Binding-site contacts:
Ligand atom C14 contacts residue VAL113 of chain 1.D at 3.6 Å (hydrophobic).
Ligand atom C26 contacts residue ASN450 of chain 1.D at 3.9 Å.
Ligand atom C06 contacts residue PHE163 of chain 1.D at 3.5 Å (hydrophobic).
Ligand atom C01 contacts residue CYS295 of chain 1.D at 3.2 Å (hydrophobic).
Ligand atom C22 contacts residue GLY117 of chain 1.D at 3.5 Å.
Ligand atom C10 contacts residue LEU452 of chain 1.D at 3.7 Å (hydrophobic).
Ligand atom F24 contacts residue THR121 of chain 1.D at 3.2 Å.
Ligand atom N13 contacts residue PHE289 of chain 1.D at 3.8 Å.
Ligand atom C16 contacts residue LEU452 of chain 1.D at 3.8 Å (hydrophobic).
Ligand atom C20 contacts residue LEU452 of chain 1.D at 3.7 Å (hydrophobic).
Ligand atom C30 contacts residue PHE289 of chain 1.D at 3.8 Å (hydrophobic).
Ligand atom C21 contacts residue ASN453 of chain 1.D at 3.9 Å.
Ligand atom N12 contacts residue PHE289 of chain 1.D at 3.1 Å.
Ligand atom O04 contacts residue ASN162 of chain 1.D at 3.4 Å (h-bond).
Ligand atom N13 contacts residue VAL113 of chain 1.D at 3.9 Å.
Ligand atom O04 contacts residue PHE163 of chain 1.D at 3.0 Å.
Ligand atom C10 contacts residue THR296 of chain 1.D at 3.3 Å.
Ligand atom C05 contacts residue PHE163 of chain 1.D at 3.8 Å (hydrophobic).
Ligand atom C01 contacts residue CYS294 of chain 1.D at 3.6 Å (hydrophobic).
Ligand atom C09 contacts residue LEU452 of chain 1.D at 3.5 Å (hydrophobic).
Ligand atom O17 contacts residue LEU452 of chain 1.D at 3.6 Å.
Ligand atom C06 contacts residue TRP170 of chain 1.D at 3.8 Å (hydrophobic).
Ligand atom C27 contacts residue VAL113 of chain 1.D at 3.8 Å (hydrophobic).
Ligand atom O03 contacts residue TRP170 of chain 1.D at 3.6 Å.
Ligand atom C21 contacts residue GLY117 of chain 1.D at 3.7 Å.
Ligand atom N12 contacts residue ASN450 of chain 1.D at 3.8 Å.
Ligand atom N33 contacts residue GLN285 of chain 1.D at 3.7 Å.
Ligand atom C23 contacts residue GLY117 of chain 1.D at 3.6 Å.
Ligand atom C19 contacts residue LEU452 of chain 1.D at 3.7 Å (hydrophobic).
Ligand atom C26 contacts residue PHE289 of chain 1.D at 3.8 Å (hydrophobic).
Ligand atom C14 contacts residue ASN450 of chain 1.D at 3.7 Å.
Ligand atom C09 contacts residue ASN450 of chain 1.D at 3.7 Å.
Ligand atom C07 contacts residue PHE163 of chain 1.D at 3.6 Å (hydrophobic).
Ligand atom C22 contacts residue ALA454 of chain 1.D at 3.7 Å (hydrophobic).
Ligand atom C31 contacts residue ASN450 of chain 1.D at 3.8 Å.
Ligand atom C01 contacts residue THR296 of chain 1.D at 3.2 Å.
Ligand atom C31 contacts residue PHE289 of chain 1.D at 3.6 Å (hydrophobic).
Ligand atom N13 contacts residue ASN450 of chain 1.D at 3.5 Å (h-bond).
Ligand atom F24 contacts residue TRP170 of chain 1.D at 3.1 Å.
Ligand atom F24 contacts residue GLY117 of chain 1.D at 3.8 Å.

A protein and the small-molecule ligand that binds it are described below.
Small molecule (SMILES): CS(=O)(=O)c1ccc(-c2nn(-c3ccc(C#N)cc3)cc2C(=O)Nc2cccc(F)c2)cc1

Sequence of chain 1.D:
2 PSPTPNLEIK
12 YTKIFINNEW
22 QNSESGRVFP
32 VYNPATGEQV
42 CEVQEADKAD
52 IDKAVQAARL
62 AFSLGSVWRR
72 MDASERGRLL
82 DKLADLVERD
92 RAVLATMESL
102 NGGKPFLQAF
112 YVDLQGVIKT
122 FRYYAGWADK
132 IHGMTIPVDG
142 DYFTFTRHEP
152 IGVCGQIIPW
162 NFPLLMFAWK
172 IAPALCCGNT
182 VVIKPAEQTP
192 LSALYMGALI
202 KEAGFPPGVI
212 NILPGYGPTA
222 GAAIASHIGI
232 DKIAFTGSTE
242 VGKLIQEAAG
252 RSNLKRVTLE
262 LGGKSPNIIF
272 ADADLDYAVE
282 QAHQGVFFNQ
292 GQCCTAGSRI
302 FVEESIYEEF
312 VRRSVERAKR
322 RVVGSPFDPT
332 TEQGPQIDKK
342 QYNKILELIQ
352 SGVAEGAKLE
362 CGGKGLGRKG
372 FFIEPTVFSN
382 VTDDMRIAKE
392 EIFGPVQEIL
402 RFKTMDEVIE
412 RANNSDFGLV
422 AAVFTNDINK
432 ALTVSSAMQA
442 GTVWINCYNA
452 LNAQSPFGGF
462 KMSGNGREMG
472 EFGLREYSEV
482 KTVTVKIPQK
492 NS